The protein below binds the small molecule below.
Small molecule (SMILES): O=c1[nH]c(=O)n([C@H]2C[C@H](O)[C@@H](COP(=O)(O)O)O2)cc1/C=C/Br

Sequence of chain 1.A:
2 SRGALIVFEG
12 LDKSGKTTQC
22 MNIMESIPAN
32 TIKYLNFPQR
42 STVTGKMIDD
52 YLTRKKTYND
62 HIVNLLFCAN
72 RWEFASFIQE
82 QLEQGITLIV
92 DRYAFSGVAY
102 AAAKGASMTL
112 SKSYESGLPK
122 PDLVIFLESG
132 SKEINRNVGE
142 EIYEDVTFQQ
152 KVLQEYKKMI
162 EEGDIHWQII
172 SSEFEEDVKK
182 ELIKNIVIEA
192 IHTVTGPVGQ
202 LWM

Binding-site contacts:
Ligand atom O5' contacts residue HIS62 of chain 1.A at 4.0 Å.
Ligand atom C4 contacts residue ASN60 of chain 1.A at 3.5 Å.
Ligand atom C5 contacts residue TRP73 of chain 2.B at 3.7 Å (hydrophobic).
Ligand atom C5B contacts residue ILE63 of chain 1.A at 3.8 Å (hydrophobic).
Ligand atom P contacts residue HIS62 of chain 1.A at 4.1 Å.
Ligand atom O2 contacts residue TRP73 of chain 2.B at 3.6 Å.
Ligand atom N3 contacts residue ASN60 of chain 1.A at 3.4 Å (h-bond).
Ligand atom C2 contacts residue TRP73 of chain 2.B at 3.4 Å (hydrophobic).
Ligand atom C5A contacts residue TRP73 of chain 2.B at 3.8 Å (hydrophobic).
Ligand atom C5 contacts residue HIS62 of chain 1.A at 4.3 Å.
Ligand atom C1' contacts residue ASN60 of chain 1.A at 4.3 Å.
Ligand atom BR contacts residue ALA70 of chain 2.B at 3.9 Å.
Ligand atom O1P contacts residue HIS62 of chain 1.A at 2.9 Å (h-bond).
Ligand atom C1' contacts residue TRP73 of chain 2.B at 4.1 Å (hydrophobic).
Ligand atom C2' contacts residue TRP73 of chain 2.B at 3.1 Å (hydrophobic).
Ligand atom C5B contacts residue ALA70 of chain 2.B at 3.8 Å (hydrophobic).
Ligand atom C5A contacts residue HIS62 of chain 1.A at 3.8 Å.
Ligand atom N1 contacts residue ASN60 of chain 1.A at 3.4 Å (h-bond).
Ligand atom C3' contacts residue TRP73 of chain 2.B at 3.9 Å (hydrophobic).
Ligand atom C4 contacts residue ILE63 of chain 1.A at 3.9 Å (hydrophobic).
Ligand atom C5B contacts residue TRP73 of chain 2.B at 4.0 Å (hydrophobic).
Ligand atom O3' contacts residue TRP73 of chain 2.B at 3.7 Å.
Ligand atom N3 contacts residue TRP73 of chain 2.B at 3.6 Å.
Ligand atom C5B contacts residue HIS62 of chain 1.A at 4.0 Å.
Ligand atom O4 contacts residue ASN60 of chain 1.A at 4.1 Å.
Ligand atom C5 contacts residue ASN60 of chain 1.A at 3.5 Å.
Ligand atom BR contacts residue HIS62 of chain 1.A at 4.3 Å.
Ligand atom O4 contacts residue ILE63 of chain 1.A at 3.2 Å.
Ligand atom C4 contacts residue TRP73 of chain 2.B at 3.4 Å (hydrophobic).
Ligand atom O2 contacts residue ASN60 of chain 1.A at 4.1 Å.
Ligand atom C5A contacts residue ASN60 of chain 1.A at 4.3 Å.
Ligand atom C6 contacts residue ASN60 of chain 1.A at 3.5 Å.
Ligand atom C3' contacts residue SER117 of chain 2.B at 3.9 Å.
Ligand atom O4 contacts residue TRP73 of chain 2.B at 3.1 Å.
Ligand atom BR contacts residue LEU66 of chain 2.B at 3.8 Å.
Ligand atom C2 contacts residue ASN60 of chain 1.A at 3.5 Å.
Ligand atom O3' contacts residue SER117 of chain 2.B at 3.9 Å.
Ligand atom C6 contacts residue TRP73 of chain 2.B at 3.9 Å (hydrophobic).
Ligand atom BR contacts residue CYS69 of chain 2.B at 4.2 Å.
Ligand atom N1 contacts residue TRP73 of chain 2.B at 3.9 Å.

Sequence of chain 2.B:
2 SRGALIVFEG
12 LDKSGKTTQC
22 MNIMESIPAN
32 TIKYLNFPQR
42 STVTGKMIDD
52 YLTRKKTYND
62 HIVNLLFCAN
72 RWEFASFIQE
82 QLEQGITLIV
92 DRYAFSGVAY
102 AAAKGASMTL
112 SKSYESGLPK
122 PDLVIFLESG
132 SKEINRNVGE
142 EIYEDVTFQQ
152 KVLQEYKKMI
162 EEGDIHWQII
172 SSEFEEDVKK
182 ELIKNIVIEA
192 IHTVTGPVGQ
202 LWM